Binding-site contacts:
Ligand atom O3 contacts residue SER288 of chain 1.A at 2.5 Å (h-bond).
Ligand atom C4 contacts residue ASN208 of chain 1.A at 4.3 Å.
Ligand atom C3 contacts residue SER288 of chain 1.A at 3.6 Å.
Ligand atom O5 contacts residue TYR286 of chain 1.A at 4.0 Å.
Ligand atom C1 contacts residue TYR286 of chain 1.A at 4.2 Å (hydrophobic).
Ligand atom C6 contacts residue TYR286 of chain 1.A at 3.9 Å (hydrophobic).
Ligand atom N2 contacts residue ASN208 of chain 1.A at 2.9 Å (h-bond).
Ligand atom C5 contacts residue ASN208 of chain 1.A at 3.6 Å.
Ligand atom C2 contacts residue ASN208 of chain 1.A at 2.5 Å.
Ligand atom O5 contacts residue ASN208 of chain 1.A at 2.4 Å (h-bond).
Ligand atom C1 contacts residue ASN208 of chain 1.A at 1.4 Å.
Ligand atom C5 contacts residue TYR286 of chain 1.A at 3.6 Å (hydrophobic).
Ligand atom C5 contacts residue TYR286 of chain 1.A at 3.5 Å (hydrophobic).
Ligand atom O7 contacts residue ASN208 of chain 1.A at 4.2 Å.
Ligand atom C3 contacts residue ASN208 of chain 1.A at 3.8 Å.
Ligand atom C3 contacts residue TYR286 of chain 1.A at 4.2 Å (hydrophobic).
Ligand atom C6 contacts residue TYR286 of chain 1.A at 4.1 Å (hydrophobic).
Ligand atom O2 contacts residue SER288 of chain 1.A at 4.5 Å.
Ligand atom O4 contacts residue TYR286 of chain 1.A at 4.2 Å.
Ligand atom C4 contacts residue TYR286 of chain 1.A at 4.0 Å (hydrophobic).
Ligand atom C7 contacts residue ASN208 of chain 1.A at 3.8 Å.
Ligand atom O6 contacts residue TYR286 of chain 1.A at 3.6 Å.

Sequence of chain 1.A:
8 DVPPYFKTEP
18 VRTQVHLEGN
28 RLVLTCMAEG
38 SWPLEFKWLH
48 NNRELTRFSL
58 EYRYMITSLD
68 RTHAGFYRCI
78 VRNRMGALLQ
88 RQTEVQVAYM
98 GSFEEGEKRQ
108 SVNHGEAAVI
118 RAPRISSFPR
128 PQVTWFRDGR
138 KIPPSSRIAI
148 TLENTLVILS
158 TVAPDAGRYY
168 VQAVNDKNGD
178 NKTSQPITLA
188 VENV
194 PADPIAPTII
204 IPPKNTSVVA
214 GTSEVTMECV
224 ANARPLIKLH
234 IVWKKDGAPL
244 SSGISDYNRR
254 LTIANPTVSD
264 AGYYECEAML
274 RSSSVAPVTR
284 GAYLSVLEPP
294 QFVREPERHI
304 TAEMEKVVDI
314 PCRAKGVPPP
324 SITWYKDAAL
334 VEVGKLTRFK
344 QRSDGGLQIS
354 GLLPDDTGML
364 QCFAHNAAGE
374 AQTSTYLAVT

This small molecule binds to this protein.
Small molecule (SMILES): CC(=O)N[C@H]1[C@H](O[C@H]2[C@H](O)[C@@H](NC(C)=O)CO[C@@H]2CO[C@@H]2O[C@@H](C)[C@@H](O)[C@@H](O)[C@@H]2O)O[C@H](CO)[C@@H](O)[C@@H]1O